The protein below binds the small molecule below.
Small molecule (SMILES): CSCC[C@H](NC=O)C(=O)N[C@@H](CC(=O)O)C(=O)N[C@H](C(=O)N[C@@H](CCC(=O)O)C(=O)N[C@@H](C)C(=O)N[C@@H](CC1=c2ccccc2=NC1)C(=O)N[C@H](C=O)CC(C)C)C(C)C

Sequence of chain 1.B:
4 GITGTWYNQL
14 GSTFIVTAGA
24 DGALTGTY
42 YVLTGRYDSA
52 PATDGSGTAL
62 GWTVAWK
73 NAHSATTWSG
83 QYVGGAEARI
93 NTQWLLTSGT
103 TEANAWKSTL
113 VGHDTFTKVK

Binding-site contacts:
Ligand atom O1 contacts residue TRP96 of chain 2.A at 3.6 Å.
Ligand atom OE1 contacts residue SER33 of chain 2.A at 3.5 Å.
Ligand atom O contacts residue ASN11 of chain 2.A at 3.4 Å (h-bond).
Ligand atom CB contacts residue TYR31 of chain 2.A at 3.5 Å (hydrophobic).
Ligand atom CA contacts residue LEU13 of chain 2.A at 3.8 Å (hydrophobic).
Ligand atom N contacts residue TRP96 of chain 2.A at 3.4 Å (h-bond).
Ligand atom CG1 contacts residue TRP67 of chain 2.A at 3.5 Å (hydrophobic).
Ligand atom CG1 contacts residue TYR31 of chain 2.A at 3.3 Å (hydrophobic).
Ligand atom CA contacts residue TRP108 of chain 1.B at 3.8 Å (hydrophobic).
Ligand atom CN contacts residue ASP116 of chain 2.A at 3.3 Å.
Ligand atom O1 contacts residue LEU13 of chain 2.A at 3.3 Å.
Ligand atom CG contacts residue TRP108 of chain 1.B at 3.6 Å (hydrophobic).
Ligand atom CB contacts residue TRP108 of chain 1.B at 3.5 Å (hydrophobic).
Ligand atom NE1 contacts residue SER76 of chain 2.A at 2.9 Å (h-bond).
Ligand atom N contacts residue TRP108 of chain 1.B at 3.5 Å.
Ligand atom CD2 contacts residue TRP67 of chain 2.A at 3.8 Å (hydrophobic).
Ligand atom CD contacts residue TYR31 of chain 2.A at 3.1 Å (hydrophobic).
Ligand atom CE3 contacts residue TRP108 of chain 1.B at 3.5 Å (hydrophobic).
Ligand atom CE2 contacts residue SER76 of chain 2.A at 3.7 Å.
Ligand atom CG contacts residue TYR31 of chain 2.A at 3.4 Å (hydrophobic).
Ligand atom SD contacts residue THR78 of chain 2.A at 3.2 Å (h-bond).
Ligand atom CN contacts residue TRP96 of chain 2.A at 3.3 Å (hydrophobic).
Ligand atom O contacts residue LEU13 of chain 2.A at 3.7 Å.
Ligand atom CH2 contacts residue SER100 of chain 2.A at 3.6 Å.
Ligand atom CG2 contacts residue SER15 of chain 2.A at 3.5 Å.
Ligand atom C contacts residue LEU13 of chain 2.A at 3.6 Å (hydrophobic).
Ligand atom CN contacts residue HIS115 of chain 2.A at 3.6 Å.
Ligand atom CD1 contacts residue ARG72 of chain 2.A at 3.5 Å.
Ligand atom N contacts residue ASP116 of chain 2.A at 2.9 Å (salt-bridge).
Ligand atom O contacts residue SER15 of chain 2.A at 3.2 Å (h-bond).
Ligand atom CZ2 contacts residue SER100 of chain 2.A at 3.4 Å.
Ligand atom CE contacts residue THR78 of chain 2.A at 3.7 Å.
Ligand atom OE1 contacts residue TYR31 of chain 2.A at 2.6 Å (h-bond).
Ligand atom CD1 contacts residue TYR42 of chain 2.A at 3.5 Å (hydrophobic).
Ligand atom OE2 contacts residue ALA34 of chain 2.A at 3.1 Å (h-bond).
Ligand atom N contacts residue LEU13 of chain 2.A at 3.6 Å.
Ligand atom CN contacts residue LEU13 of chain 2.A at 3.5 Å (hydrophobic).
Ligand atom SD contacts residue TRP67 of chain 2.A at 3.8 Å.
Ligand atom CE contacts residue TRP67 of chain 2.A at 3.6 Å (hydrophobic).
Ligand atom O1 contacts residue TRP108 of chain 1.B at 3.5 Å.

Sequence of chain 2.A:
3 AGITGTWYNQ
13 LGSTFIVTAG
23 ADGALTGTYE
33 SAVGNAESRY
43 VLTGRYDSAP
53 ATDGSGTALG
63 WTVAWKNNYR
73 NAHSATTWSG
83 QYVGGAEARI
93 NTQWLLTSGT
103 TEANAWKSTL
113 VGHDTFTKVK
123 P